Sequence of chain 1.B:
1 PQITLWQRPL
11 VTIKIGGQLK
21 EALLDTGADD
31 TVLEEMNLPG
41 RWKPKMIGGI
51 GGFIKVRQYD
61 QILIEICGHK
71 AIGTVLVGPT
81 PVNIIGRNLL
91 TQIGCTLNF

Sequence of chain 1.A:
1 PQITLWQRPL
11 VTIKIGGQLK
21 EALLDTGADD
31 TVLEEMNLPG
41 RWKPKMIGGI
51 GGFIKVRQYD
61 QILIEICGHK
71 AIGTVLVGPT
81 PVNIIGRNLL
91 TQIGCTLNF

This small molecule binds to this protein.
Small molecule (SMILES): O=C(N[C@H]1c2ccccc2C[C@H]1O)[C@H](Cc1ccccc1)CC(O)C[C@@H](Cc1ccccc1)C(=O)N[C@H]1c2ccccc2C[C@H]1O

Binding-site contacts:
Ligand atom C4 contacts residue VAC1 of chain 1.D at 0.2 Å.
Ligand atom C21 contacts residue VAC1 of chain 1.D at 0.2 Å.
Ligand atom C12 contacts residue VAC1 of chain 1.D at 0.2 Å.
Ligand atom C78 contacts residue VAC1 of chain 1.D at 0.3 Å.
Ligand atom C48 contacts residue VAC1 of chain 1.D at 0.2 Å.
Ligand atom C58 contacts residue VAC1 of chain 1.D at 0.1 Å.
Ligand atom C6 contacts residue VAC1 of chain 1.D at 0.2 Å.
Ligand atom C13 contacts residue VAC1 of chain 1.D at 0.1 Å.
Ligand atom O70 contacts residue VAC1 of chain 1.D at 0.1 Å (h-bond).
Ligand atom C80 contacts residue VAC1 of chain 1.D at 0.2 Å.
Ligand atom C59 contacts residue VAC1 of chain 1.D at 0.2 Å.
Ligand atom C68 contacts residue VAC1 of chain 1.D at 0.2 Å.
Ligand atom C73 contacts residue VAC1 of chain 1.D at 0.1 Å.
Ligand atom C31 contacts residue VAC1 of chain 1.D at 0.1 Å.
Ligand atom O15 contacts residue VAC1 of chain 1.D at 0.1 Å (h-bond).
Ligand atom C55 contacts residue VAC1 of chain 1.D at 0.1 Å.
Ligand atom C30 contacts residue VAC1 of chain 1.D at 0.1 Å.
Ligand atom C25 contacts residue VAC1 of chain 1.D at 0.2 Å.
Ligand atom C76 contacts residue VAC1 of chain 1.D at 0.1 Å.
Ligand atom N86 contacts residue VAC1 of chain 1.D at 0.1 Å (h-bond).
Ligand atom C40 contacts residue VAC1 of chain 1.D at 0.3 Å.
Ligand atom C3 contacts residue VAC1 of chain 1.D at 0.1 Å.
Ligand atom C79 contacts residue VAC1 of chain 1.D at 0.2 Å.
Ligand atom C20 contacts residue VAC1 of chain 1.D at 0.2 Å.
Ligand atom O36 contacts residue VAC1 of chain 1.D at 0.1 Å (h-bond).
Ligand atom C49 contacts residue VAC1 of chain 1.D at 0.1 Å.
Ligand atom C46 contacts residue VAC1 of chain 1.D at 0.3 Å.
Ligand atom C9 contacts residue VAC1 of chain 1.D at 0.1 Å.
Ligand atom C23 contacts residue VAC1 of chain 1.D at 0.1 Å.
Ligand atom C56 contacts residue VAC1 of chain 1.D at 0.2 Å.
Ligand atom C16 contacts residue VAC1 of chain 1.D at 0.1 Å.
Ligand atom C33 contacts residue VAC1 of chain 1.D at 0.1 Å.
Ligand atom C57 contacts residue VAC1 of chain 1.D at 0.1 Å.
Ligand atom C69 contacts residue VAC1 of chain 1.D at 0.1 Å.
Ligand atom C77 contacts residue VAC1 of chain 1.D at 0.2 Å.
Ligand atom C71 contacts residue VAC1 of chain 1.D at 0.1 Å.
Ligand atom N19 contacts residue VAC1 of chain 1.D at 0.2 Å (h-bond).
Ligand atom O22 contacts residue VAC1 of chain 1.D at 0.1 Å (h-bond).
Ligand atom C45 contacts residue VAC1 of chain 1.D at 0.2 Å.
Ligand atom C26 contacts residue VAC1 of chain 1.D at 0.3 Å.